Binding-site contacts:
Ligand atom O1 contacts residue PHE42 of chain 2.A at 3.7 Å.
Ligand atom C11 contacts residue TYR112 of chain 2.A at 3.4 Å (hydrophobic).
Ligand atom C3 contacts residue MET113 of chain 2.A at 3.2 Å (hydrophobic).
Ligand atom C15 contacts residue LEU110 of chain 2.A at 3.4 Å (hydrophobic).
Ligand atom N2 contacts residue LEU110 of chain 2.A at 3.7 Å.
Ligand atom C7 contacts residue PRO111 of chain 2.A at 3.3 Å (hydrophobic).
Ligand atom C28 contacts residue GLU80 of chain 2.A at 3.0 Å.
Ligand atom C27 contacts residue GLU80 of chain 2.A at 3.6 Å.
Ligand atom O2 contacts residue ILE37 of chain 2.A at 3.6 Å.
Ligand atom C4 contacts residue MET164 of chain 2.A at 3.7 Å (hydrophobic).
Ligand atom C28 contacts residue PHE77 of chain 2.A at 3.6 Å (hydrophobic).
Ligand atom C5 contacts residue MET164 of chain 2.A at 3.5 Å (hydrophobic).
Ligand atom C13 contacts residue LEU110 of chain 2.A at 3.5 Å (hydrophobic).
Ligand atom N3 contacts residue MET84 of chain 2.A at 3.4 Å (h-bond).
Ligand atom N1 contacts residue MET113 of chain 2.A at 2.9 Å (h-bond).
Ligand atom C14 contacts residue LEU110 of chain 2.A at 3.0 Å (hydrophobic).
Ligand atom C8 contacts residue ALA61 of chain 2.A at 3.6 Å (hydrophobic).
Ligand atom C10 contacts residue PHE42 of chain 2.A at 3.6 Å (hydrophobic).
Ligand atom C12 contacts residue PHE42 of chain 2.A at 3.7 Å (hydrophobic).
Ligand atom N3 contacts residue PHE176 of chain 2.A at 3.7 Å.
Ligand atom C27 contacts residue PHE77 of chain 2.A at 3.4 Å (hydrophobic).
Ligand atom C22 contacts residue PHE176 of chain 2.A at 3.0 Å (hydrophobic).
Ligand atom C23 contacts residue PHE176 of chain 2.A at 3.3 Å (hydrophobic).
Ligand atom O4 contacts residue ASP175 of chain 2.A at 2.8 Å (salt-bridge).
Ligand atom C16 contacts residue LEU93 of chain 2.A at 3.6 Å (hydrophobic).
Ligand atom O5 contacts residue VAL108 of chain 2.A at 3.5 Å.
Ligand atom C29 contacts residue GLU80 of chain 2.A at 3.3 Å.
Ligand atom C23 contacts residue MET84 of chain 2.A at 3.4 Å (hydrophobic).
Ligand atom O4 contacts residue ALA174 of chain 2.A at 3.6 Å.
Ligand atom C17 contacts residue PHE42 of chain 2.A at 3.6 Å (hydrophobic).
Ligand atom C22 contacts residue ASP175 of chain 2.A at 3.6 Å.
Ligand atom C7 contacts residue ALA61 of chain 2.A at 3.5 Å (hydrophobic).
Ligand atom C20 contacts residue PHE176 of chain 2.A at 3.6 Å (hydrophobic).
Ligand atom C7 contacts residue MET113 of chain 2.A at 3.5 Å (hydrophobic).
Ligand atom C2 contacts residue ILE37 of chain 2.A at 3.4 Å (hydrophobic).
Ligand atom C4 contacts residue ILE37 of chain 2.A at 3.6 Å (hydrophobic).
Ligand atom F1 contacts residue VAL45 of chain 2.A at 3.2 Å.
Ligand atom C11 contacts residue MET113 of chain 2.A at 3.3 Å (hydrophobic).
Ligand atom C1 contacts residue ILE37 of chain 2.A at 3.3 Å (hydrophobic).
Ligand atom C20 contacts residue MET84 of chain 2.A at 3.5 Å (hydrophobic).

Sequence of chain 2.A:
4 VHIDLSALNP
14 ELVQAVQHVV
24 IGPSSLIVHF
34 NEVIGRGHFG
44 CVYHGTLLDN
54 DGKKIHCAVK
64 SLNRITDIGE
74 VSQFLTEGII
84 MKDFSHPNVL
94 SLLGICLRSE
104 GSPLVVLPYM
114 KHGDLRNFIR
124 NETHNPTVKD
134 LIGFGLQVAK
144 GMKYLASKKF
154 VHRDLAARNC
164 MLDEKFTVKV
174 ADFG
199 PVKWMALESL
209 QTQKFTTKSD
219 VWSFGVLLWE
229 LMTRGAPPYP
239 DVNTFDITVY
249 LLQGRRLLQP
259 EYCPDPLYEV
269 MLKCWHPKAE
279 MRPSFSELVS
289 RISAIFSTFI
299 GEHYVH

The small molecule below binds the protein below.
Small molecule (SMILES): COc1cc2nccc(Oc3ccc(NC(=O)c4c(C)n(C)n(-c5ccccc5)c4=O)cc3F)c2cc1OC